Sequence of chain 1.A:
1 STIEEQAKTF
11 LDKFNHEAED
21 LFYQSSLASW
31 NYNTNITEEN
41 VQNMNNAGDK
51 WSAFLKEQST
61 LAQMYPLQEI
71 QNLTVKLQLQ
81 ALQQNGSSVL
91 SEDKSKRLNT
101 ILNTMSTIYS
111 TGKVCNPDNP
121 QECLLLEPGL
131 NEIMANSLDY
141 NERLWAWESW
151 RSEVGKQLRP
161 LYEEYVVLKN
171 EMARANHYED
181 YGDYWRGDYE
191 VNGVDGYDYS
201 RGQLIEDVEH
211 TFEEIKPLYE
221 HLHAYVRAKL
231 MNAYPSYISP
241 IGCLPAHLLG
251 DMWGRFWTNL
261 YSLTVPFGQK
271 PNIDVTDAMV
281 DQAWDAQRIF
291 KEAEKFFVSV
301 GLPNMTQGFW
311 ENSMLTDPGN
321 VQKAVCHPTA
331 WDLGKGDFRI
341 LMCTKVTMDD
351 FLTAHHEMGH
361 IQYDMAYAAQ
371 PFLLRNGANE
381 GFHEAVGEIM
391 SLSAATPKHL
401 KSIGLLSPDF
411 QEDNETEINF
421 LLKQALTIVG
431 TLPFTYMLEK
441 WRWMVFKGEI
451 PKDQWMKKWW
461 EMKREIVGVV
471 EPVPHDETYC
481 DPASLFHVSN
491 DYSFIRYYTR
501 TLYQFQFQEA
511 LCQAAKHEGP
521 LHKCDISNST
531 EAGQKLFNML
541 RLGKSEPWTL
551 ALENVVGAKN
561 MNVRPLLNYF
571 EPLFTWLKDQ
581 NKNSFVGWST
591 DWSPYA

Binding-site contacts:
Ligand atom C7 contacts residue GLU294 of chain 1.A at 3.8 Å.
Ligand atom O7 contacts residue ASN304 of chain 1.A at 3.2 Å (h-bond).
Ligand atom C8 contacts residue MET305 of chain 1.A at 3.5 Å (hydrophobic).
Ligand atom C5 contacts residue ASN304 of chain 1.A at 3.7 Å.
Ligand atom O7 contacts residue GLU294 of chain 1.A at 3.4 Å (salt-bridge).
Ligand atom C2 contacts residue ASN304 of chain 1.A at 2.5 Å.
Ligand atom C7 contacts residue ASN304 of chain 1.A at 3.2 Å.
Ligand atom C8 contacts residue ASN304 of chain 1.A at 4.4 Å.
Ligand atom C1 contacts residue ASN304 of chain 1.A at 1.4 Å.
Ligand atom C4 contacts residue ASN304 of chain 1.A at 4.2 Å.
Ligand atom N2 contacts residue ASN304 of chain 1.A at 2.9 Å (h-bond).
Ligand atom C3 contacts residue ASN304 of chain 1.A at 3.8 Å.
Ligand atom C7 contacts residue MET305 of chain 1.A at 4.2 Å (hydrophobic).
Ligand atom C8 contacts residue GLU294 of chain 1.A at 3.8 Å.
Ligand atom O5 contacts residue ASN304 of chain 1.A at 2.4 Å (h-bond).

A protein and the small-molecule ligand that binds it are described below.
Small molecule (SMILES): CC(=O)N[C@@H]1[C@@H](O)[C@H](O)[C@@H](CO)O[C@H]1O